Sequence of chain 1.A:
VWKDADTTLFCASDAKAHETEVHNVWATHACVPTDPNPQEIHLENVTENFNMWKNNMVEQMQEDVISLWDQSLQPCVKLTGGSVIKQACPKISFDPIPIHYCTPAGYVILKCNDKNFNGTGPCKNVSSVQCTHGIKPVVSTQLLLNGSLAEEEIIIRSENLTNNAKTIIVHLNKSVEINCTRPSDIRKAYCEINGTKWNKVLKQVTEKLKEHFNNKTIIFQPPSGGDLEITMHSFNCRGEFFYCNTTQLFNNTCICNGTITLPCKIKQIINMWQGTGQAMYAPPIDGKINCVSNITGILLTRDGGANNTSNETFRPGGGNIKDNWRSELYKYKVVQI

A small-molecule ligand and the protein it binds are described below.
Small molecule (SMILES): CC(=O)N[C@@H]1[C@@H](O)[C@H](O)[C@@H](CO)O[C@H]1O

Sequence of chain 1.B:
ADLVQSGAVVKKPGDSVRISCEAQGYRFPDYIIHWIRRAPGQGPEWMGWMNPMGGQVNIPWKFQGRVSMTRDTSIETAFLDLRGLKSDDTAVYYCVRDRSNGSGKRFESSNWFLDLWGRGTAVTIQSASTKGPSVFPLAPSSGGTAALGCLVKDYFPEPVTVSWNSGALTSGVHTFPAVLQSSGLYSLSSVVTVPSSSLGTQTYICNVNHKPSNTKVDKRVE

Sequence of chain 1.C:
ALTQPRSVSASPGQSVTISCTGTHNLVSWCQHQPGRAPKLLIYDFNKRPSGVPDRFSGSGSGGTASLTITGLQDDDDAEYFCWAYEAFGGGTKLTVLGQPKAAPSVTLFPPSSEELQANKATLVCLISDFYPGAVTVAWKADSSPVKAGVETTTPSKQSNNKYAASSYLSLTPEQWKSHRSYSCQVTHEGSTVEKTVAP

Binding-site contacts:
Ligand atom C1 contacts residue TYR87 of chain 1.C at 3.5 Å (hydrophobic).
Ligand atom C2 contacts residue SER110 of chain 1.B at 3.5 Å.
Ligand atom C5 contacts residue ASN160 of chain 1.A at 4.1 Å.
Ligand atom C6 contacts residue THR162 of chain 1.A at 3.2 Å.
Ligand atom C3 contacts residue TYR87 of chain 1.C at 4.1 Å (hydrophobic).
Ligand atom O5 contacts residue THR162 of chain 1.A at 3.1 Å (h-bond).
Ligand atom O6 contacts residue ASN27 of chain 1.C at 3.6 Å (h-bond).
Ligand atom C6 contacts residue ASN27 of chain 1.C at 4.1 Å.
Ligand atom N2 contacts residue ASN160 of chain 1.A at 4.2 Å.
Ligand atom O3 contacts residue SER110 of chain 1.B at 3.0 Å (h-bond).
Ligand atom C3 contacts residue LEU28 of chain 1.C at 3.4 Å (hydrophobic).
Ligand atom C4 contacts residue TYR87 of chain 1.C at 4.2 Å (hydrophobic).
Ligand atom O5 contacts residue TYR87 of chain 1.C at 3.1 Å (h-bond).
Ligand atom C5 contacts residue THR162 of chain 1.A at 3.8 Å.
Ligand atom C1 contacts residue ASN160 of chain 1.A at 2.0 Å.
Ligand atom O6 contacts residue THR162 of chain 1.A at 4.5 Å.
Ligand atom O7 contacts residue GLU159 of chain 1.A at 3.8 Å.
Ligand atom C4 contacts residue LEU28 of chain 1.C at 3.3 Å (hydrophobic).
Ligand atom C1 contacts residue SER110 of chain 1.B at 4.3 Å.
Ligand atom O4 contacts residue LEU28 of chain 1.C at 3.2 Å.
Ligand atom C4 contacts residue ASN160 of chain 1.A at 4.4 Å.
Ligand atom C2 contacts residue TYR87 of chain 1.C at 4.3 Å (hydrophobic).
Ligand atom O3 contacts residue TYR87 of chain 1.C at 3.4 Å (h-bond).
Ligand atom C1 contacts residue THR162 of chain 1.A at 4.3 Å.
Ligand atom O3 contacts residue LEU28 of chain 1.C at 3.1 Å.
Ligand atom C3 contacts residue SER110 of chain 1.B at 3.6 Å.
Ligand atom C2 contacts residue ASN160 of chain 1.A at 3.0 Å.
Ligand atom N2 contacts residue SER110 of chain 1.B at 4.5 Å.
Ligand atom O7 contacts residue SER110 of chain 1.B at 4.5 Å.
Ligand atom C5 contacts residue TYR87 of chain 1.C at 4.1 Å (hydrophobic).
Ligand atom C3 contacts residue ASN160 of chain 1.A at 3.7 Å.
Ligand atom O7 contacts residue ASN160 of chain 1.A at 4.3 Å.
Ligand atom O3 contacts residue ASN160 of chain 1.A at 3.5 Å (h-bond).
Ligand atom O5 contacts residue ASN160 of chain 1.A at 2.8 Å (h-bond).